This small molecule binds to this protein.
Small molecule (SMILES): CC(=O)N[C@@H]1[C@@H](O)[C@H](O)[C@@H](CO)O[C@H]1O

Sequence of chain 1.A:
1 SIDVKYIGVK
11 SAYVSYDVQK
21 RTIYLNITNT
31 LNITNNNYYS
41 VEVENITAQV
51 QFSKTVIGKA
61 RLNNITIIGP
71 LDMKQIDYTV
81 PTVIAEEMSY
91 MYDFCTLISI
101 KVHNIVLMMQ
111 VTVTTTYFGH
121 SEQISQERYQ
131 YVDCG

Binding-site contacts:
Ligand atom O6 contacts residue ASN64 of chain 1.A at 3.8 Å.
Ligand atom C3 contacts residue NAG1 of chain 1.H at 3.8 Å.
Ligand atom C2 contacts residue NAG1 of chain 1.H at 3.6 Å.
Ligand atom C1 contacts residue NAG1 of chain 1.H at 3.4 Å.
Ligand atom C3 contacts residue ASN64 of chain 1.A at 3.8 Å.
Ligand atom C7 contacts residue NAG1 of chain 1.H at 3.7 Å.
Ligand atom C7 contacts residue ASN64 of chain 1.A at 3.9 Å.
Ligand atom O5 contacts residue ASN64 of chain 1.A at 2.4 Å (h-bond).
Ligand atom C8 contacts residue NAG1 of chain 1.H at 3.7 Å.
Ligand atom C5 contacts residue ASN64 of chain 1.A at 3.7 Å.
Ligand atom C6 contacts residue ASN64 of chain 1.A at 4.5 Å.
Ligand atom N2 contacts residue ASN64 of chain 1.A at 2.9 Å (h-bond).
Ligand atom C2 contacts residue ASN64 of chain 1.A at 2.5 Å.
Ligand atom N2 contacts residue NAG1 of chain 1.H at 2.8 Å (h-bond).
Ligand atom C5 contacts residue NAG1 of chain 1.H at 3.9 Å.
Ligand atom C4 contacts residue NAG1 of chain 1.H at 4.5 Å.
Ligand atom O5 contacts residue NAG1 of chain 1.H at 4.2 Å.
Ligand atom C4 contacts residue ASN64 of chain 1.A at 4.3 Å.
Ligand atom C1 contacts residue ASN64 of chain 1.A at 1.4 Å.